Sequence of chain 4.A:
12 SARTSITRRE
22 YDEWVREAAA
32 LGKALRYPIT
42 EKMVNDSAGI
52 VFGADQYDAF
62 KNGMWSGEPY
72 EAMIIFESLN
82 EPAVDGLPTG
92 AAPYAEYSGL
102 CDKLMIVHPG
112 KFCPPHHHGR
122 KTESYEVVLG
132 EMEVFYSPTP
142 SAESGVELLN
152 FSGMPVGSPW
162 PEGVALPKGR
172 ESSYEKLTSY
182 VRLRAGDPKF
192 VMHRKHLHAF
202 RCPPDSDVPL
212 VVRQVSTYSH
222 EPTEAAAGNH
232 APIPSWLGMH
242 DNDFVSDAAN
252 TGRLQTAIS

Binding-site contacts:
Ligand atom C3 contacts residue ARG20 of chain 4.A at 4.3 Å.
Ligand atom C1 contacts residue ASP23 of chain 4.A at 2.9 Å.
Ligand atom O2 contacts residue ASN63 of chain 1.A at 4.4 Å.
Ligand atom O2 contacts residue ARG20 of chain 4.A at 4.4 Å.
Ligand atom O2 contacts residue ARG27 of chain 4.A at 3.9 Å.
Ligand atom C2 contacts residue ASP23 of chain 4.A at 3.7 Å.
Ligand atom O2 contacts residue TRP66 of chain 1.A at 4.1 Å.
Ligand atom C3 contacts residue ARG19 of chain 4.A at 4.2 Å.
Ligand atom O3 contacts residue ASP23 of chain 4.A at 4.1 Å.
Ligand atom O3 contacts residue ARG20 of chain 4.A at 2.9 Å.
Ligand atom C3 contacts residue ASP23 of chain 4.A at 4.2 Å.
Ligand atom O3 contacts residue ARG19 of chain 4.A at 3.6 Å.
Ligand atom C2 contacts residue ARG27 of chain 4.A at 4.4 Å.
Ligand atom O1 contacts residue TRP66 of chain 1.A at 3.9 Å.
Ligand atom O1 contacts residue ARG27 of chain 4.A at 2.9 Å (salt-bridge).
Ligand atom O2 contacts residue ASP23 of chain 4.A at 3.6 Å.
Ligand atom C4 contacts residue ASN63 of chain 1.A at 3.9 Å.
Ligand atom O4 contacts residue ARG20 of chain 4.A at 3.8 Å.
Ligand atom C5 contacts residue ASN63 of chain 1.A at 4.0 Å.
Ligand atom O5 contacts residue TRP66 of chain 1.A at 4.1 Å.
Ligand atom C5 contacts residue SER67 of chain 1.A at 3.8 Å.
Ligand atom O4 contacts residue ASN63 of chain 1.A at 2.8 Å (h-bond).
Ligand atom O1 contacts residue ASP23 of chain 4.A at 3.6 Å.
Ligand atom O5 contacts residue SER67 of chain 1.A at 3.6 Å.
Ligand atom C1 contacts residue ARG27 of chain 4.A at 3.5 Å.

This small molecule binds to this protein.
Small molecule (SMILES): OC[C@@]1(O)OC[C@H](O)[C@@H]1O

Sequence of chain 1.A:
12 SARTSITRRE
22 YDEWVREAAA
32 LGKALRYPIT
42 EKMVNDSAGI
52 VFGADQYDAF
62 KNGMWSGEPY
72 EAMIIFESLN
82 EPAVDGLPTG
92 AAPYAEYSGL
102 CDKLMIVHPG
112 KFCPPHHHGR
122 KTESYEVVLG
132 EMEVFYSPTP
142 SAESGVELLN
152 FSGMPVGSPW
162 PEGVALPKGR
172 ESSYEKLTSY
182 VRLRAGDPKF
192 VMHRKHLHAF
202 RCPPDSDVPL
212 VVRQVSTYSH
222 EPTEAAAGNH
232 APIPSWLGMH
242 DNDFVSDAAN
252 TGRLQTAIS